Binding-site contacts:
Ligand atom O1B contacts residue CA1 of chain 1.E at 2.3 Å.
Ligand atom O3A contacts residue LYS560 of chain 1.A at 3.1 Å (salt-bridge).
Ligand atom O3' contacts residue TYR416 of chain 1.A at 3.0 Å (h-bond).
Ligand atom O3G contacts residue ARG482 of chain 1.A at 2.7 Å (salt-bridge).
Ligand atom PA contacts residue LYS560 of chain 1.A at 3.8 Å.
Ligand atom PG contacts residue ARG482 of chain 1.A at 3.7 Å.
Ligand atom O4' contacts residue THR622 of chain 1.A at 3.6 Å.
Ligand atom O2G contacts residue THR413 of chain 1.A at 3.7 Å.
Ligand atom O1G contacts residue ASP411 of chain 1.A at 3.2 Å (salt-bridge).
Ligand atom O1G contacts residue LEU412 of chain 1.A at 3.5 Å (h-bond).
Ligand atom PA contacts residue CA1 of chain 1.F at 3.8 Å.
Ligand atom O1B contacts residue LEU415 of chain 1.A at 3.1 Å (h-bond).
Ligand atom PB contacts residue SER414 of chain 1.A at 3.6 Å.
Ligand atom O1B contacts residue SER414 of chain 1.A at 3.3 Å (h-bond).
Ligand atom O3' contacts residue ASN564 of chain 1.A at 3.5 Å (h-bond).
Ligand atom N2 contacts residue ASN564 of chain 1.A at 3.6 Å.
Ligand atom C3' contacts residue ASN564 of chain 1.A at 3.7 Å.
Ligand atom O2B contacts residue ASN564 of chain 1.A at 3.3 Å (h-bond).
Ligand atom O1A contacts residue CA1 of chain 1.F at 2.7 Å.
Ligand atom PA contacts residue CA1 of chain 1.E at 3.5 Å.
Ligand atom O2G contacts residue SER414 of chain 1.A at 2.8 Å (h-bond).
Ligand atom C2' contacts residue TYR416 of chain 1.A at 3.6 Å (hydrophobic).
Ligand atom O1G contacts residue CA1 of chain 1.E at 2.2 Å.
Ligand atom O1A contacts residue CA1 of chain 1.E at 2.3 Å.
Ligand atom C5' contacts residue ASP623 of chain 1.A at 3.4 Å.
Ligand atom O2A contacts residue LYS560 of chain 1.A at 3.0 Å (salt-bridge).
Ligand atom O3B contacts residue SER414 of chain 1.A at 3.5 Å (h-bond).
Ligand atom O1A contacts residue ASP623 of chain 1.A at 3.0 Å (salt-bridge).
Ligand atom O1A contacts residue ASP411 of chain 1.A at 3.4 Å (salt-bridge).
Ligand atom PG contacts residue CA1 of chain 1.E at 3.5 Å.
Ligand atom O2B contacts residue LEU415 of chain 1.A at 3.6 Å.
Ligand atom O2G contacts residue ARG482 of chain 1.A at 2.9 Å (salt-bridge).
Ligand atom O3B contacts residue LYS560 of chain 1.A at 3.7 Å.
Ligand atom O1B contacts residue ASP623 of chain 1.A at 3.2 Å (salt-bridge).
Ligand atom O2B contacts residue SER414 of chain 1.A at 3.5 Å.
Ligand atom O1B contacts residue LEU412 of chain 1.A at 3.2 Å (h-bond).
Ligand atom PG contacts residue SER414 of chain 1.A at 3.6 Å.
Ligand atom O3' contacts residue LEU415 of chain 1.A at 3.3 Å (h-bond).
Ligand atom PB contacts residue CA1 of chain 1.E at 3.4 Å.
Ligand atom O3A contacts residue CA1 of chain 1.E at 3.7 Å.

Sequence of chain 1.A:
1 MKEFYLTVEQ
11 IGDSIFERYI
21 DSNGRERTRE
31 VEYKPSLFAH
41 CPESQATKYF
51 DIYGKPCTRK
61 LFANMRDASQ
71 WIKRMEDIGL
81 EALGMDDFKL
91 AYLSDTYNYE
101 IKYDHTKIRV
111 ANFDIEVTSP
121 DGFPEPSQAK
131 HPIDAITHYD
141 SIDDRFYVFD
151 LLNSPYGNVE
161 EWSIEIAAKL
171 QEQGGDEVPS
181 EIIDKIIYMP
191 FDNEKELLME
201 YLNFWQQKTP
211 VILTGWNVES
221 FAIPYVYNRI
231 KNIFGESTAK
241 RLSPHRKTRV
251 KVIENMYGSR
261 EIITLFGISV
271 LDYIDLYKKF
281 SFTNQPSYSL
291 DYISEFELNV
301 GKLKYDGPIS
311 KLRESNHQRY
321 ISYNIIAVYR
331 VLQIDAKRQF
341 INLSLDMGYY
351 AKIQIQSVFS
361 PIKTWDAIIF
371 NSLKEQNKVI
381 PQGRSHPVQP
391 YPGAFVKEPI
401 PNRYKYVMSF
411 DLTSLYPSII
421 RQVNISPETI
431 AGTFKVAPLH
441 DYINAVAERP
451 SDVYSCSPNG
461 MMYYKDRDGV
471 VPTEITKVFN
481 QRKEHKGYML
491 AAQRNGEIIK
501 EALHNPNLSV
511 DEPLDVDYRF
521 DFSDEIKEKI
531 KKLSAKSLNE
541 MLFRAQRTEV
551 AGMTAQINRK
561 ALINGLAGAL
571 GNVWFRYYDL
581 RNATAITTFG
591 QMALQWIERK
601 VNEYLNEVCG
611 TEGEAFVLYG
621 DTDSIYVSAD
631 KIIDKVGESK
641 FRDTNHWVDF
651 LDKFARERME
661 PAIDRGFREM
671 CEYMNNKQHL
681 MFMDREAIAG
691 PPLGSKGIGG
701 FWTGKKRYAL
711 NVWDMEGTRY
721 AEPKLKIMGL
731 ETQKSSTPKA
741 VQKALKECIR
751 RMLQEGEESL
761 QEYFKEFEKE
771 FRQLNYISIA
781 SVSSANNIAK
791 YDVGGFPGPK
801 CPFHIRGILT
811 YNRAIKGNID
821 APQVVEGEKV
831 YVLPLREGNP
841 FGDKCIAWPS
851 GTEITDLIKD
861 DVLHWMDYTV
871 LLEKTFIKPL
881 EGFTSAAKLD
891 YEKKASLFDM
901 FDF

The protein below binds the small molecule below.
Small molecule (SMILES): Nc1nc2c(ncn2[C@H]2C[C@H](O)[C@@H](CO[P](=O)(O)O[P](=O)(O)OP(=O)(O)O)O2)c(=O)[nH]1